This protein binds this small molecule.
Small molecule (SMILES): Cc1ncc(CCCN(C)C)cc1Nc1ncc2c(n1)-c1ccc(Cl)cc1NC(=S)C2

Binding-site contacts:
Ligand atom C4 contacts residue PHE171 of chain 2.A at 3.8 Å (hydrophobic).
Ligand atom N9 contacts residue PHE171 of chain 2.A at 3.3 Å.
Ligand atom C26 contacts residue LEU47 of chain 2.A at 3.5 Å (hydrophobic).
Ligand atom N23 contacts residue ARG124 of chain 2.A at 3.6 Å.
Ligand atom C31 contacts residue LEU120 of chain 2.A at 3.8 Å (hydrophobic).
Ligand atom C22 contacts residue ARG124 of chain 2.A at 3.5 Å.
Ligand atom N23 contacts residue LEU47 of chain 2.A at 3.8 Å.
Ligand atom C27 contacts residue GLU128 of chain 2.A at 3.6 Å.
Ligand atom S16 contacts residue ASP182 of chain 2.A at 3.5 Å (salt-bridge).
Ligand atom N3 contacts residue LEU120 of chain 2.A at 3.7 Å.
Ligand atom C6 contacts residue PHE171 of chain 2.A at 3.5 Å (hydrophobic).
Ligand atom N28 contacts residue GLU128 of chain 2.A at 2.7 Å (salt-bridge).
Ligand atom C31 contacts residue CYS121 of chain 2.A at 3.4 Å (hydrophobic).
Ligand atom C24 contacts residue CYS121 of chain 2.A at 3.7 Å (hydrophobic).
Ligand atom N5 contacts residue PHE171 of chain 2.A at 3.3 Å.
Ligand atom CL1 contacts residue GLY48 of chain 2.A at 3.5 Å.
Ligand atom C19 contacts residue CYS121 of chain 2.A at 3.5 Å (hydrophobic).
Ligand atom C7 contacts residue PHE171 of chain 2.A at 3.3 Å (hydrophobic).
Ligand atom N9 contacts residue ASP182 of chain 2.A at 2.9 Å (salt-bridge).
Ligand atom C2 contacts residue GLU119 of chain 2.A at 3.3 Å.
Ligand atom C2 contacts residue CYS121 of chain 2.A at 3.6 Å (hydrophobic).
Ligand atom C15 contacts residue CYS55 of chain 2.A at 3.8 Å (hydrophobic).
Ligand atom C14 contacts residue ASP182 of chain 2.A at 3.5 Å.
Ligand atom C10 contacts residue ASP182 of chain 2.A at 3.6 Å.
Ligand atom N3 contacts residue CYS121 of chain 2.A at 3.0 Å (h-bond).
Ligand atom C30 contacts residue GLU128 of chain 2.A at 3.0 Å.
Ligand atom C2 contacts residue ALA68 of chain 2.A at 3.6 Å (hydrophobic).
Ligand atom N18 contacts residue CYS121 of chain 2.A at 2.8 Å (h-bond).
Ligand atom C11 contacts residue ALA68 of chain 2.A at 3.8 Å (hydrophobic).
Ligand atom C7 contacts residue ASP182 of chain 2.A at 3.6 Å.
Ligand atom C20 contacts residue ARG124 of chain 2.A at 3.6 Å.
Ligand atom C29 contacts residue GLY168 of chain 2.A at 3.4 Å.
Ligand atom C21 contacts residue ARG124 of chain 2.A at 3.7 Å.
Ligand atom C4 contacts residue CYS121 of chain 2.A at 3.7 Å (hydrophobic).
Ligand atom CL1 contacts residue LYS49 of chain 2.A at 3.5 Å.
Ligand atom C8 contacts residue PHE171 of chain 2.A at 3.5 Å (hydrophobic).
Ligand atom C25 contacts residue GLU128 of chain 2.A at 3.5 Å.
Ligand atom CL1 contacts residue GLY50 of chain 2.A at 3.7 Å.
Ligand atom C19 contacts residue ARG124 of chain 2.A at 3.7 Å.
Ligand atom C29 contacts residue GLU128 of chain 2.A at 3.7 Å.

Sequence of chain 2.A:
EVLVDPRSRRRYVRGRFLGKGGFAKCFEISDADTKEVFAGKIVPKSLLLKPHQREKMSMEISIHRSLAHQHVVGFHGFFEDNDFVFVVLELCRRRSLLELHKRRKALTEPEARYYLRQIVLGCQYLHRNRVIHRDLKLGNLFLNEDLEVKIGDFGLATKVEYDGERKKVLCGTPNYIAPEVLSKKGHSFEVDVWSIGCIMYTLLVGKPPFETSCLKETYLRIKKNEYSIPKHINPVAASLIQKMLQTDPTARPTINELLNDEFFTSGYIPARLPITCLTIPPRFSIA